Binding-site contacts:
Ligand atom O5 contacts residue GLU307 of chain 2.F at 2.4 Å (salt-bridge).
Ligand atom O1 contacts residue ASN123 of chain 1.E at 3.8 Å.
Ligand atom C3 contacts residue HIS129 of chain 1.E at 3.7 Å.
Ligand atom O1 contacts residue TYR334 of chain 2.F at 2.6 Å (h-bond).
Ligand atom O3 contacts residue GLN126 of chain 1.E at 3.0 Å (h-bond).
Ligand atom O3 contacts residue PHE84 of chain 1.E at 3.5 Å.
Ligand atom C3 contacts residue GLU332 of chain 2.F at 3.7 Å.
Ligand atom O5 contacts residue GLU332 of chain 2.F at 3.8 Å.
Ligand atom C5 contacts residue HIS129 of chain 1.E at 4.0 Å.
Ligand atom C4 contacts residue MN1 of chain 2.W at 3.5 Å.
Ligand atom O2 contacts residue PHE84 of chain 1.E at 3.8 Å.
Ligand atom O2 contacts residue GLN17 of chain 1.E at 3.8 Å.
Ligand atom C4 contacts residue GLU307 of chain 2.F at 3.3 Å.
Ligand atom C1 contacts residue GLN126 of chain 1.E at 4.0 Å.
Ligand atom C5 contacts residue HIS447 of chain 2.F at 3.6 Å.
Ligand atom O5 contacts residue PHE84 of chain 1.E at 3.6 Å.
Ligand atom O2 contacts residue PHE280 of chain 2.F at 4.2 Å.
Ligand atom O4 contacts residue GLU307 of chain 2.F at 3.0 Å (salt-bridge).
Ligand atom C4 contacts residue GLU332 of chain 2.F at 3.5 Å.
Ligand atom O5 contacts residue HIS447 of chain 2.F at 2.9 Å (h-bond).
Ligand atom C5 contacts residue MN1 of chain 2.W at 3.3 Å.
Ligand atom C5 contacts residue PHE84 of chain 1.E at 3.7 Å (hydrophobic).
Ligand atom O4 contacts residue GLU332 of chain 2.F at 3.0 Å (salt-bridge).
Ligand atom O4 contacts residue MN1 of chain 2.W at 2.7 Å.
Ligand atom O3 contacts residue TYR20 of chain 1.E at 3.9 Å.
Ligand atom C2 contacts residue TYR20 of chain 1.E at 3.4 Å (hydrophobic).
Ligand atom O3 contacts residue HIS129 of chain 1.E at 2.6 Å (h-bond).
Ligand atom O2 contacts residue TYR20 of chain 1.E at 3.7 Å.
Ligand atom C5 contacts residue GLU332 of chain 2.F at 3.3 Å.
Ligand atom O1 contacts residue GLN126 of chain 1.E at 3.5 Å (h-bond).
Ligand atom O5 contacts residue HIS448 of chain 2.F at 3.5 Å (h-bond).
Ligand atom O4 contacts residue HIS349 of chain 2.F at 3.9 Å.
Ligand atom C3 contacts residue TYR334 of chain 2.F at 4.0 Å (hydrophobic).
Ligand atom C3 contacts residue GLN126 of chain 1.E at 3.5 Å.
Ligand atom O5 contacts residue MN1 of chain 2.W at 2.7 Å.
Ligand atom C2 contacts residue GLN126 of chain 1.E at 3.4 Å.
Ligand atom C1 contacts residue TYR334 of chain 2.F at 4.0 Å (hydrophobic).
Ligand atom O2 contacts residue MET186 of chain 2.F at 4.1 Å.
Ligand atom C5 contacts residue GLU307 of chain 2.F at 3.3 Å.
Ligand atom O3 contacts residue GLU332 of chain 2.F at 3.8 Å.

Sequence of chain 2.F:
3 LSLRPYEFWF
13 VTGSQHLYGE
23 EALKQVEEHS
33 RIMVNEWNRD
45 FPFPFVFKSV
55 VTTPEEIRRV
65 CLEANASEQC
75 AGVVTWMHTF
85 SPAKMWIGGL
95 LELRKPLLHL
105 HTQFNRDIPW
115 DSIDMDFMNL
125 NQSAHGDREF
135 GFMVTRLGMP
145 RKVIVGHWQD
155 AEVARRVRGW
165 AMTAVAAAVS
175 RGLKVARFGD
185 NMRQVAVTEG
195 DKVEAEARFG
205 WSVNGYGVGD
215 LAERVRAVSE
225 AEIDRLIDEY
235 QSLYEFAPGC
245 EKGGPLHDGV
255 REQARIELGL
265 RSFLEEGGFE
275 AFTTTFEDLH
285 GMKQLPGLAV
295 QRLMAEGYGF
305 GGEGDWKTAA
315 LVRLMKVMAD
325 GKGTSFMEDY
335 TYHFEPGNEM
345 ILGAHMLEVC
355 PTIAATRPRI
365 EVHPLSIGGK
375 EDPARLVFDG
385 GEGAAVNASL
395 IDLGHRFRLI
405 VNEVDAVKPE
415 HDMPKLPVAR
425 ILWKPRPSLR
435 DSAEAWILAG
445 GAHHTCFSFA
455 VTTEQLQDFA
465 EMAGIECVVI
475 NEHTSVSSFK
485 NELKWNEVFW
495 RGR

A small-molecule ligand and the protein it binds are described below.
Small molecule (SMILES): OC[C@@H](O)C(O)[C@@H](O)CO

Sequence of chain 1.E:
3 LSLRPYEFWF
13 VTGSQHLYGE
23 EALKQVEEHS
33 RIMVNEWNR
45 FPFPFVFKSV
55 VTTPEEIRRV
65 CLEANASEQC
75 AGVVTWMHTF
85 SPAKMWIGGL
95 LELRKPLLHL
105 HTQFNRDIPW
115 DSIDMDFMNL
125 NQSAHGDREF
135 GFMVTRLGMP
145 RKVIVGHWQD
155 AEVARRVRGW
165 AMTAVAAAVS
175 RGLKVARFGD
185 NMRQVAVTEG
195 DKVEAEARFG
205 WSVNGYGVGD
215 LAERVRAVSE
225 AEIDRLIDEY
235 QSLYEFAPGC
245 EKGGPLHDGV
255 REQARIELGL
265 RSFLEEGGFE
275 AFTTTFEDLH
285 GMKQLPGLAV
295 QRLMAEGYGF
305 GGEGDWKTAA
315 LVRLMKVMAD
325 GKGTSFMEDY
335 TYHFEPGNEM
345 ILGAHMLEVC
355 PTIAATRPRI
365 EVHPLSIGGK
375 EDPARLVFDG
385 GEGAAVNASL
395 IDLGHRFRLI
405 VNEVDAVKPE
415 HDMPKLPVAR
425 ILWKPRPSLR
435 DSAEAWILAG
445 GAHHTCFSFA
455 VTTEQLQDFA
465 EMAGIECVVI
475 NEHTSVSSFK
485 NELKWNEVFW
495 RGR